The small molecule below binds the protein below.
Small molecule (SMILES): CN(Cc1cnc2nc(N)nc(N)c2n1)c1ccc(C(=O)N[C@@H](CCC(=O)O)C(=O)O)cc1

Sequence of chain 1.B:
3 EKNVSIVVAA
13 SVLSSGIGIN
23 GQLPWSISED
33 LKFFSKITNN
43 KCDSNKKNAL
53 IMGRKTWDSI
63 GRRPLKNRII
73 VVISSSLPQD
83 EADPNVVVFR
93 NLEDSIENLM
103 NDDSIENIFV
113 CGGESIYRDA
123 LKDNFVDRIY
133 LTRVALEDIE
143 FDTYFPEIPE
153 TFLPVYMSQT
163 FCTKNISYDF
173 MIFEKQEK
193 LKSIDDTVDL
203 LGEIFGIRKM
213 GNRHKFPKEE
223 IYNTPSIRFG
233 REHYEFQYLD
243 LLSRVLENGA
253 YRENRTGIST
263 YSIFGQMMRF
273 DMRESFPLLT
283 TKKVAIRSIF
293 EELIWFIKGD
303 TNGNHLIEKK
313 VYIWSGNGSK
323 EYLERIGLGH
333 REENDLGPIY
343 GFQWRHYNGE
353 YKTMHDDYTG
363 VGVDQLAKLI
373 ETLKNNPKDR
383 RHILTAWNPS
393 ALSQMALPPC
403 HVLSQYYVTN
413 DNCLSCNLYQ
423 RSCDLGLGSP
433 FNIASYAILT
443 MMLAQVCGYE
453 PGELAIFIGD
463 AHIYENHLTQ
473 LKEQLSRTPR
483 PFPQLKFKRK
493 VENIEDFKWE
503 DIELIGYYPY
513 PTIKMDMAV

Binding-site contacts:
Ligand atom O1 contacts residue SER37 of chain 1.B at 3.3 Å.
Ligand atom NA2 contacts residue VAL10 of chain 1.B at 3.4 Å (h-bond).
Ligand atom O2 contacts residue ARG70 of chain 1.B at 3.1 Å (salt-bridge).
Ligand atom OE2 contacts residue LEU33 of chain 1.B at 3.6 Å.
Ligand atom CM contacts residue THR58 of chain 1.B at 3.6 Å.
Ligand atom NA4 contacts residue PHE36 of chain 1.B at 3.4 Å.
Ligand atom N3 contacts residue VAL9 of chain 1.B at 3.4 Å.
Ligand atom N10 contacts residue ILE62 of chain 1.B at 3.7 Å.
Ligand atom N5 contacts residue NDP1 of chain 1.K at 3.3 Å.
Ligand atom NA2 contacts residue THR134 of chain 1.B at 3.3 Å (h-bond).
Ligand atom C2 contacts residue VAL10 of chain 1.B at 3.6 Å (hydrophobic).
Ligand atom N3 contacts residue NDP1 of chain 1.K at 3.6 Å.
Ligand atom NA4 contacts residue CYS113 of chain 1.B at 3.3 Å.
Ligand atom C16 contacts residue PHE36 of chain 1.B at 3.6 Å (hydrophobic).
Ligand atom C4 contacts residue NDP1 of chain 1.K at 3.2 Å.
Ligand atom C13 contacts residue ILE62 of chain 1.B at 3.6 Å (hydrophobic).
Ligand atom N8 contacts residue LEU33 of chain 1.B at 3.6 Å.
Ligand atom CT contacts residue SER37 of chain 1.B at 3.6 Å.
Ligand atom N1 contacts residue ALA11 of chain 1.B at 3.5 Å.
Ligand atom NA2 contacts residue ALA11 of chain 1.B at 3.5 Å.
Ligand atom N8 contacts residue ASP32 of chain 1.B at 3.7 Å.
Ligand atom C8A contacts residue NDP1 of chain 1.K at 3.5 Å.
Ligand atom NA2 contacts residue ASP32 of chain 1.B at 3.0 Å (salt-bridge).
Ligand atom NA4 contacts residue NDP1 of chain 1.K at 3.7 Å.
Ligand atom CT contacts residue ARG70 of chain 1.B at 3.5 Å.
Ligand atom C2 contacts residue ASP32 of chain 1.B at 3.6 Å.
Ligand atom C15 contacts residue PHE36 of chain 1.B at 3.5 Å (hydrophobic).
Ligand atom NA4 contacts residue VAL9 of chain 1.B at 2.8 Å (h-bond).
Ligand atom O2 contacts residue SER37 of chain 1.B at 3.3 Å (h-bond).
Ligand atom C4A contacts residue NDP1 of chain 1.K at 3.1 Å.
Ligand atom C4 contacts residue PHE36 of chain 1.B at 3.5 Å (hydrophobic).
Ligand atom N3 contacts residue VAL10 of chain 1.B at 3.3 Å (h-bond).
Ligand atom N1 contacts residue ASP32 of chain 1.B at 2.8 Å (salt-bridge).
Ligand atom C2 contacts residue ALA11 of chain 1.B at 3.6 Å (hydrophobic).
Ligand atom C7 contacts residue LEU25 of chain 1.B at 3.5 Å (hydrophobic).
Ligand atom O1 contacts residue ARG70 of chain 1.B at 2.9 Å (salt-bridge).
Ligand atom C4 contacts residue VAL9 of chain 1.B at 3.6 Å (hydrophobic).
Ligand atom C8A contacts residue ASP32 of chain 1.B at 3.7 Å.
Ligand atom NA4 contacts residue TYR119 of chain 1.B at 3.6 Å.
Ligand atom C14 contacts residue ILE62 of chain 1.B at 3.5 Å (hydrophobic).